The small molecule below binds the protein below.
Small molecule (SMILES): CC(=O)N[C@@H]1[C@@H](O)[C@H](O)[C@@H](CO)O[C@H]1O

Binding-site contacts:
Ligand atom N2 contacts residue ASN533 of chain 1.A at 2.9 Å (h-bond).
Ligand atom C7 contacts residue ASN533 of chain 1.A at 3.5 Å.
Ligand atom O7 contacts residue ASN533 of chain 1.A at 3.0 Å (h-bond).
Ligand atom C4 contacts residue ASN533 of chain 1.A at 4.2 Å.
Ligand atom O5 contacts residue ASN533 of chain 1.A at 2.4 Å (h-bond).
Ligand atom C1 contacts residue ASN533 of chain 1.A at 1.5 Å.
Ligand atom C2 contacts residue ASN533 of chain 1.A at 2.5 Å.
Ligand atom C5 contacts residue ASN533 of chain 1.A at 3.7 Å.
Ligand atom C6 contacts residue ASN533 of chain 1.A at 4.3 Å.
Ligand atom O6 contacts residue ASN533 of chain 1.A at 3.6 Å (h-bond).
Ligand atom C3 contacts residue ASN533 of chain 1.A at 3.8 Å.

Sequence of chain 1.A:
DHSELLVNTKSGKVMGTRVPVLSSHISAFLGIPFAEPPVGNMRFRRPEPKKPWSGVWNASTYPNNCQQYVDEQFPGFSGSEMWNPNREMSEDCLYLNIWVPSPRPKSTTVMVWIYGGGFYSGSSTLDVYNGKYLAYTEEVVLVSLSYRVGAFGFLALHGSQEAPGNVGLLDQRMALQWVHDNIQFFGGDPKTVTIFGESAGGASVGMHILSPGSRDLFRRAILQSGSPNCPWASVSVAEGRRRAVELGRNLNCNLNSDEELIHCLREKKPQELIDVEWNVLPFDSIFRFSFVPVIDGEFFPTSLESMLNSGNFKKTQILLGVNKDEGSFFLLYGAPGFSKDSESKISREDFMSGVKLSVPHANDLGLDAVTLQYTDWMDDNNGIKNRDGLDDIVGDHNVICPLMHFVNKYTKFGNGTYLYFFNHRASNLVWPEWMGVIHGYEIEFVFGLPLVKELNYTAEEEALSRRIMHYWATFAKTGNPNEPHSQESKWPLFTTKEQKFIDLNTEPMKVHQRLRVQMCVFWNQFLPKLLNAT